Sequence of chain 1.A:
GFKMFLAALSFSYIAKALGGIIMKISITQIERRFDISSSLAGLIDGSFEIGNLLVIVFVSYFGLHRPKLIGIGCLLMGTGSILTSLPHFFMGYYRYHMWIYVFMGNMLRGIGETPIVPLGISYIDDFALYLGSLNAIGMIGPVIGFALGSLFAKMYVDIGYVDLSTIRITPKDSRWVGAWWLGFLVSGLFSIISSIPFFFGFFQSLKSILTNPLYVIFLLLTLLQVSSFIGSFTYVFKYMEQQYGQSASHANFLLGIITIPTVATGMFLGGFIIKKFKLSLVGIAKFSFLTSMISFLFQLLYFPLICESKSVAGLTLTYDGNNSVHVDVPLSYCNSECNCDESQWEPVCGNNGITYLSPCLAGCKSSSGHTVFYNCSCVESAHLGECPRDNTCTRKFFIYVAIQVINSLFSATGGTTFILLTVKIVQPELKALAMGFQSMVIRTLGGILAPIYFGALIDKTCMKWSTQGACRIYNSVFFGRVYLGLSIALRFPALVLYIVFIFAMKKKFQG

Binding-site contacts:
Ligand atom C15 contacts residue VAL82 of chain 1.A at 4.2 Å (hydrophobic).
Ligand atom C18 contacts residue MET577 of chain 1.A at 3.9 Å (hydrophobic).
Ligand atom C3 contacts residue ALA569 of chain 1.A at 4.5 Å (hydrophobic).
Ligand atom C19 contacts residue PHE574 of chain 1.A at 3.5 Å (hydrophobic).
Ligand atom C4 contacts residue ALA569 of chain 1.A at 4.2 Å (hydrophobic).
Ligand atom C4 contacts residue SER85 of chain 1.A at 4.4 Å.
Ligand atom C9 contacts residue PHE325 of chain 1.A at 4.1 Å (hydrophobic).
Ligand atom C7 contacts residue SER85 of chain 1.A at 3.4 Å.
Ligand atom C23 contacts residue MET577 of chain 1.A at 2.9 Å (hydrophobic).
Ligand atom C11 contacts residue PHE325 of chain 1.A at 3.2 Å (hydrophobic).
Ligand atom C18 contacts residue PHE574 of chain 1.A at 4.0 Å (hydrophobic).
Ligand atom C19 contacts residue LEU570 of chain 1.A at 3.5 Å (hydrophobic).
Ligand atom C17 contacts residue MET577 of chain 1.A at 3.9 Å (hydrophobic).
Ligand atom C11 contacts residue LEU570 of chain 1.A at 4.5 Å (hydrophobic).
Ligand atom C7 contacts residue VAL82 of chain 1.A at 4.4 Å (hydrophobic).
Ligand atom C22 contacts residue MET577 of chain 1.A at 3.2 Å (hydrophobic).
Ligand atom O1 contacts residue ALA569 of chain 1.A at 3.9 Å.
Ligand atom C5 contacts residue GLY573 of chain 1.A at 4.2 Å.
Ligand atom C24 contacts residue MET577 of chain 1.A at 4.0 Å (hydrophobic).
Ligand atom C18 contacts residue GLY573 of chain 1.A at 4.4 Å.
Ligand atom C26 contacts residue MET577 of chain 1.A at 3.9 Å (hydrophobic).
Ligand atom C26 contacts residue LEU78 of chain 1.A at 3.4 Å (hydrophobic).
Ligand atom C12 contacts residue PHE325 of chain 1.A at 3.2 Å (hydrophobic).
Ligand atom C10 contacts residue PHE325 of chain 1.A at 4.5 Å (hydrophobic).
Ligand atom C16 contacts residue MET577 of chain 1.A at 3.6 Å (hydrophobic).
Ligand atom C15 contacts residue MET577 of chain 1.A at 4.2 Å (hydrophobic).
Ligand atom C1 contacts residue PHE325 of chain 1.A at 3.8 Å (hydrophobic).
Ligand atom C20 contacts residue MET577 of chain 1.A at 3.0 Å (hydrophobic).
Ligand atom C21 contacts residue MET577 of chain 1.A at 4.1 Å (hydrophobic).
Ligand atom C1 contacts residue LEU570 of chain 1.A at 3.8 Å (hydrophobic).
Ligand atom O1 contacts residue LEU570 of chain 1.A at 4.3 Å.
Ligand atom C2 contacts residue LEU570 of chain 1.A at 3.7 Å (hydrophobic).
Ligand atom C5 contacts residue SER85 of chain 1.A at 4.0 Å.
Ligand atom C21 contacts residue PHE574 of chain 1.A at 3.6 Å (hydrophobic).
Ligand atom C4 contacts residue GLY573 of chain 1.A at 4.1 Å.
Ligand atom C19 contacts residue GLY573 of chain 1.A at 3.6 Å.
Ligand atom C6 contacts residue SER85 of chain 1.A at 3.0 Å.

A small-molecule ligand and the protein it binds are described below.
Small molecule (SMILES): CC(C)CCC[C@@H](C)[C@H]1CC[C@H]2[C@@H]3CC=C4C[C@@H](O)CC[C@]4(C)[C@H]3CC[C@]12C